Sequence of chain 1.A:
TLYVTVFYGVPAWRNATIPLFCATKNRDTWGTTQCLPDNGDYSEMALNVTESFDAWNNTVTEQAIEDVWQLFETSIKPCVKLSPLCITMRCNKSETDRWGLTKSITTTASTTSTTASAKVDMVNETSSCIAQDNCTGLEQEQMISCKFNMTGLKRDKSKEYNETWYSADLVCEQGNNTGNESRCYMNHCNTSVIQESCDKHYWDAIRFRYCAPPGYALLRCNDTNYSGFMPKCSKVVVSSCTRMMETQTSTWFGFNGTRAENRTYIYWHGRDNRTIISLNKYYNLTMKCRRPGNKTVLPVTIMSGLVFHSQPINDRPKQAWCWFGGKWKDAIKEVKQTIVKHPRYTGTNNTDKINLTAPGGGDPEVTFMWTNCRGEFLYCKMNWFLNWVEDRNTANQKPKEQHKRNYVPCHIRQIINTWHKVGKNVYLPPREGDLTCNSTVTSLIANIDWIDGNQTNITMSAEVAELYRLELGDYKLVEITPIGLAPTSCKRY

Binding-site contacts:
Ligand atom C3 contacts residue ASN377 of chain 1.A at 3.9 Å.
Ligand atom O5 contacts residue ASP374 of chain 1.A at 4.5 Å.
Ligand atom C3 contacts residue ASP374 of chain 1.A at 4.2 Å.
Ligand atom O6 contacts residue LYS358 of chain 1.A at 3.8 Å.
Ligand atom O6 contacts residue ASN415 of chain 1.A at 3.7 Å.
Ligand atom O5 contacts residue GLU412 of chain 1.A at 4.4 Å.
Ligand atom C6 contacts residue ASN415 of chain 1.A at 4.5 Å.
Ligand atom C4 contacts residue GLU412 of chain 1.A at 4.0 Å.
Ligand atom C7 contacts residue GLU412 of chain 1.A at 4.3 Å.
Ligand atom C5 contacts residue ASP374 of chain 1.A at 4.2 Å.
Ligand atom N2 contacts residue GLU412 of chain 1.A at 3.7 Å.
Ligand atom O6 contacts residue ASP374 of chain 1.A at 4.5 Å.
Ligand atom C8 contacts residue ASN377 of chain 1.A at 4.0 Å.
Ligand atom O5 contacts residue ILE376 of chain 1.A at 3.9 Å.
Ligand atom C3 contacts residue ASP413 of chain 1.A at 3.7 Å.
Ligand atom O6 contacts residue THR373 of chain 1.A at 4.0 Å.
Ligand atom C5 contacts residue GLU412 of chain 1.A at 4.2 Å.
Ligand atom C6 contacts residue ASP374 of chain 1.A at 4.3 Å.
Ligand atom C1 contacts residue ASN377 of chain 1.A at 1.5 Å.
Ligand atom C7 contacts residue ASP413 of chain 1.A at 4.3 Å.
Ligand atom C8 contacts residue GLU412 of chain 1.A at 3.8 Å.
Ligand atom O6 contacts residue GLU412 of chain 1.A at 4.5 Å.
Ligand atom O7 contacts residue ASN377 of chain 1.A at 3.9 Å.
Ligand atom C6 contacts residue GLU412 of chain 1.A at 3.7 Å.
Ligand atom O5 contacts residue ASN377 of chain 1.A at 2.4 Å (h-bond).
Ligand atom C5 contacts residue ASN377 of chain 1.A at 3.8 Å.
Ligand atom C7 contacts residue ARG414 of chain 1.A at 4.3 Å.
Ligand atom C2 contacts residue ASN377 of chain 1.A at 2.6 Å.
Ligand atom O7 contacts residue ARG414 of chain 1.A at 3.2 Å (salt-bridge).
Ligand atom C8 contacts residue ASP413 of chain 1.A at 4.0 Å.
Ligand atom N2 contacts residue ASP413 of chain 1.A at 3.8 Å.
Ligand atom O3 contacts residue ASP413 of chain 1.A at 3.8 Å.
Ligand atom C1 contacts residue ASP374 of chain 1.A at 3.9 Å.
Ligand atom N2 contacts residue ASN377 of chain 1.A at 3.0 Å (h-bond).
Ligand atom C1 contacts residue ILE376 of chain 1.A at 3.9 Å (hydrophobic).
Ligand atom C1 contacts residue ASP413 of chain 1.A at 4.0 Å.
Ligand atom C2 contacts residue ASP413 of chain 1.A at 4.1 Å.
Ligand atom C4 contacts residue ASN377 of chain 1.A at 4.3 Å.
Ligand atom C5 contacts residue ASP413 of chain 1.A at 4.5 Å.
Ligand atom C7 contacts residue ASN377 of chain 1.A at 3.6 Å.

The small molecule below binds the protein below.
Small molecule (SMILES): CC(=O)N[C@H]1[C@H](O[C@H]2[C@H](O)[C@@H](NC(C)=O)CO[C@@H]2CO)O[C@H](CO)[C@@H](O[C@@H]2O[C@H](CO)[C@@H](O)[C@H](O)[C@@H]2O)[C@@H]1O